Sequence of chain 1.D:
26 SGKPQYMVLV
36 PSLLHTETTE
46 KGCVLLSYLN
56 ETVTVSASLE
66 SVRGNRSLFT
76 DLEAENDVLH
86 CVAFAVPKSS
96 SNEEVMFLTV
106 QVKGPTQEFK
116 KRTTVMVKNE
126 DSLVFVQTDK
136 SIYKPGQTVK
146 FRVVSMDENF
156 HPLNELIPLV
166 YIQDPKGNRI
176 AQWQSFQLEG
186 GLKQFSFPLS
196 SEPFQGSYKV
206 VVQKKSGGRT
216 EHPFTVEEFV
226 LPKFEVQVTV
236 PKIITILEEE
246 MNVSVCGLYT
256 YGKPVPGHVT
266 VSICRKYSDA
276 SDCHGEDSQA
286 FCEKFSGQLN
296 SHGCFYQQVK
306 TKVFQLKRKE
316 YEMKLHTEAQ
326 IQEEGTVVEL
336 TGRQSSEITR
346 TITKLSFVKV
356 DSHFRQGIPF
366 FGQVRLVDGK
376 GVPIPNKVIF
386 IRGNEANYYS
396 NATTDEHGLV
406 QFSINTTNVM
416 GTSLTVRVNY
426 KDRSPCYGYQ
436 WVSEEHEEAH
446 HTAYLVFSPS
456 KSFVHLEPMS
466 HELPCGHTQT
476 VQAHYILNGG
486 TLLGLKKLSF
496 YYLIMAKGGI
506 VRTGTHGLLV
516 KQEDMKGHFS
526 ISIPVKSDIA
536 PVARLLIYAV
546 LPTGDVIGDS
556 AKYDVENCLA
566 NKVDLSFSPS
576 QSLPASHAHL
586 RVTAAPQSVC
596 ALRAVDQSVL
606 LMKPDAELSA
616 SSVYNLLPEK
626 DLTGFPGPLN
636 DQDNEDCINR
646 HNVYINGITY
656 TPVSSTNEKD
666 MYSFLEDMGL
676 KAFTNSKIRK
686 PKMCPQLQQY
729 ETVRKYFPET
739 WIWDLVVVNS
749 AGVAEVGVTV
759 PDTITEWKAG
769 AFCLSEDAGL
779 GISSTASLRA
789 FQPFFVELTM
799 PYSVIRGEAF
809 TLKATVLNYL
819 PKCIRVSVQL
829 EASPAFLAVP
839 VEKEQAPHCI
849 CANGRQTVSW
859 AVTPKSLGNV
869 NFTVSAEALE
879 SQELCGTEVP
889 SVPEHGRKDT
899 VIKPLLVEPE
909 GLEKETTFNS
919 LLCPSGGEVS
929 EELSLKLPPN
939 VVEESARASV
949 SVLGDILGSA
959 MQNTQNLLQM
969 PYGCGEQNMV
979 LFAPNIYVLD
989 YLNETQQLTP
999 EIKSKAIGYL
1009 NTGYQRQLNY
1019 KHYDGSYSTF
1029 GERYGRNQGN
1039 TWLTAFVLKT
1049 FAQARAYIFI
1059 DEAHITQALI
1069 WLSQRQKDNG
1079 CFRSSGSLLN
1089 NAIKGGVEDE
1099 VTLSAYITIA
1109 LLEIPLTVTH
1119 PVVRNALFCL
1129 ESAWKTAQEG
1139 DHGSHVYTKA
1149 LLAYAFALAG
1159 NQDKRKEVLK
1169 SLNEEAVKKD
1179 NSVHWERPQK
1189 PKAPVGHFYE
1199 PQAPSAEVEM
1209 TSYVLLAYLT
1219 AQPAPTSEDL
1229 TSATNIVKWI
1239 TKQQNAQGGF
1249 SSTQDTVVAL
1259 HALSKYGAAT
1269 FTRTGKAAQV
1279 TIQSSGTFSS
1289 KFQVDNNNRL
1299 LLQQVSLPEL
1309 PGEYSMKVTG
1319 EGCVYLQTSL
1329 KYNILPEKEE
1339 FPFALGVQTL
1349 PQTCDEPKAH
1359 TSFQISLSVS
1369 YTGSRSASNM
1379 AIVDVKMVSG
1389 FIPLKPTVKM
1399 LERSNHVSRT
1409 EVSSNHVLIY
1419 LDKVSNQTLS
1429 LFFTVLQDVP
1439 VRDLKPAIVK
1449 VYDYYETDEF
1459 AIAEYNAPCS

Binding-site contacts:
Ligand atom C5 contacts residue ASN396 of chain 1.D at 3.7 Å.
Ligand atom N2 contacts residue ASN396 of chain 1.D at 2.9 Å (h-bond).
Ligand atom C1 contacts residue ASN396 of chain 1.D at 1.7 Å.
Ligand atom O5 contacts residue ASN396 of chain 1.D at 2.4 Å (h-bond).
Ligand atom C4 contacts residue ASN396 of chain 1.D at 4.4 Å.
Ligand atom C7 contacts residue ASN396 of chain 1.D at 4.0 Å.
Ligand atom C2 contacts residue ASN396 of chain 1.D at 2.9 Å.
Ligand atom C3 contacts residue ASN396 of chain 1.D at 4.2 Å.

The small molecule below binds the protein below.
Small molecule (SMILES): CC(=O)N[C@H]1[C@H](O[C@H]2[C@H](O)[C@@H](NC(C)=O)CO[C@@H]2CO)O[C@H](CO)[C@@H](O[C@@H]2O[C@H](CO[C@H]3O[C@H](CO)[C@@H](O)[C@H](O)[C@@H]3O)[C@@H](O)[C@H](O)[C@@H]2O)[C@@H]1O